This small molecule binds to this protein.
Small molecule (SMILES): CC(C)[C@H](NC(=O)[C@@H](NC(=O)[C@H](C)NC(=O)[C@@H]1CCCN1C(=O)[C@@H](N)Cc1ccccc1)[C@@H](C)OP(=O)(O)O)C(=O)O

Binding-site contacts:
Ligand atom CG2 contacts residue ASN180 of chain 3.A at 3.7 Å.
Ligand atom P contacts residue TYR135 of chain 3.A at 3.8 Å.
Ligand atom O contacts residue LEU179 of chain 3.A at 3.5 Å.
Ligand atom CA contacts residue ASN180 of chain 3.A at 3.2 Å.
Ligand atom CB contacts residue ASN231 of chain 3.A at 3.7 Å.
Ligand atom CG2 contacts residue VAL183 of chain 3.A at 3.6 Å (hydrophobic).
Ligand atom CG contacts residue VAL183 of chain 3.A at 3.8 Å (hydrophobic).
Ligand atom C contacts residue ASN180 of chain 3.A at 3.6 Å.
Ligand atom OXT contacts residue LYS54 of chain 3.A at 3.6 Å.
Ligand atom C contacts residue LYS127 of chain 3.A at 3.8 Å.
Ligand atom CG2 contacts residue NE51 of chain 3.D at 3.5 Å.
Ligand atom O2P contacts residue ARG61 of chain 3.A at 2.8 Å (salt-bridge).
Ligand atom O3P contacts residue ARG61 of chain 3.A at 3.0 Å (salt-bridge).
Ligand atom C contacts residue ASN231 of chain 3.A at 3.7 Å.
Ligand atom CB contacts residue VAL183 of chain 3.A at 3.8 Å (hydrophobic).
Ligand atom CA contacts residue ASN231 of chain 3.A at 3.8 Å.
Ligand atom O1P contacts residue LYS54 of chain 3.A at 3.7 Å.
Ligand atom O1P contacts residue TYR135 of chain 3.A at 2.5 Å (h-bond).
Ligand atom C contacts residue ASN180 of chain 3.A at 3.8 Å.
Ligand atom N contacts residue ASN180 of chain 3.A at 3.0 Å (h-bond).
Ligand atom O contacts residue ASN180 of chain 3.A at 2.7 Å (h-bond).
Ligand atom O contacts residue ASN231 of chain 3.A at 3.1 Å (h-bond).
Ligand atom O1P contacts residue ARG134 of chain 3.A at 2.8 Å (salt-bridge).
Ligand atom CG2 contacts residue GLY176 of chain 3.A at 3.6 Å.
Ligand atom CE1 contacts residue ARG65 of chain 3.A at 3.7 Å.
Ligand atom P contacts residue ARG134 of chain 3.A at 3.8 Å.
Ligand atom CB contacts residue ASN180 of chain 3.A at 3.2 Å.
Ligand atom CB contacts residue ASN231 of chain 3.A at 3.8 Å.
Ligand atom CE2 contacts residue ARG65 of chain 3.A at 3.7 Å.
Ligand atom O3P contacts residue ARG134 of chain 3.A at 2.8 Å (salt-bridge).
Ligand atom O2P contacts residue LYS54 of chain 3.A at 3.1 Å (salt-bridge).
Ligand atom O contacts residue LYS127 of chain 3.A at 3.0 Å (salt-bridge).
Ligand atom CG1 contacts residue LEU227 of chain 3.A at 3.5 Å (hydrophobic).
Ligand atom CZ contacts residue ARG65 of chain 3.A at 3.5 Å.
Ligand atom O contacts residue VAL183 of chain 3.A at 3.4 Å.
Ligand atom CD1 contacts residue ARG65 of chain 3.A at 3.7 Å.
Ligand atom N contacts residue ASN231 of chain 3.A at 2.9 Å (h-bond).
Ligand atom P contacts residue ARG61 of chain 3.A at 3.7 Å.
Ligand atom CA contacts residue ASN231 of chain 3.A at 3.6 Å.
Ligand atom CA contacts residue LEU234 of chain 3.A at 3.8 Å (hydrophobic).

Sequence of chain 3.A:
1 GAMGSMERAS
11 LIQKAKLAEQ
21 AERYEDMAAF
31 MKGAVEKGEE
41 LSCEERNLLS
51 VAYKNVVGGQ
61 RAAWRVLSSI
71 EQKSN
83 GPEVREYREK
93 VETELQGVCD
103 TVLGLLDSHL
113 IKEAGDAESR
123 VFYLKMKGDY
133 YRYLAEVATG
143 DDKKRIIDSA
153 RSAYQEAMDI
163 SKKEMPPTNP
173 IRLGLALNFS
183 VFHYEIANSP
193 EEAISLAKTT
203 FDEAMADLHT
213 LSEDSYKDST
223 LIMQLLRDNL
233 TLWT